Binding-site contacts:
Ligand atom C1 contacts residue ASN131 of chain 1.C at 1.5 Å.
Ligand atom C6 contacts residue ASN155 of chain 1.C at 3.6 Å.
Ligand atom C4 contacts residue ASN131 of chain 1.C at 4.1 Å.
Ligand atom O6 contacts residue ASN178 of chain 1.C at 4.5 Å.
Ligand atom O5 contacts residue ASN131 of chain 1.C at 2.2 Å (h-bond).
Ligand atom O7 contacts residue ASN131 of chain 1.C at 4.1 Å.
Ligand atom C8 contacts residue LEU107 of chain 1.C at 4.1 Å (hydrophobic).
Ligand atom O7 contacts residue LEU107 of chain 1.C at 3.5 Å.
Ligand atom C2 contacts residue ASN131 of chain 1.C at 2.4 Å.
Ligand atom N2 contacts residue LEU107 of chain 1.C at 4.3 Å.
Ligand atom C7 contacts residue ASN131 of chain 1.C at 3.9 Å.
Ligand atom C3 contacts residue ASN131 of chain 1.C at 3.8 Å.
Ligand atom C1 contacts residue ASN155 of chain 1.C at 3.3 Å.
Ligand atom C6 contacts residue ASN178 of chain 1.C at 3.8 Å.
Ligand atom O5 contacts residue ASN155 of chain 1.C at 3.3 Å.
Ligand atom C5 contacts residue ASN155 of chain 1.C at 3.6 Å.
Ligand atom C5 contacts residue ASN131 of chain 1.C at 3.6 Å.
Ligand atom N2 contacts residue ASN131 of chain 1.C at 3.1 Å (h-bond).
Ligand atom C7 contacts residue LEU107 of chain 1.C at 3.7 Å (hydrophobic).

Sequence of chain 1.C:
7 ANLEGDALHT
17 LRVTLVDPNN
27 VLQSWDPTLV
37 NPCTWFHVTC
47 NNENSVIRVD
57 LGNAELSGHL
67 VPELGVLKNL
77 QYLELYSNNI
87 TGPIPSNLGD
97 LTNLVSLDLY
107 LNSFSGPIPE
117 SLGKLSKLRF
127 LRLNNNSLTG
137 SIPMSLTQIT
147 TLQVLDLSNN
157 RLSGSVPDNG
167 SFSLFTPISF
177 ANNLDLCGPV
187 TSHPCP

The small molecule below binds the protein below.
Small molecule (SMILES): CC(=O)N[C@@H]1[C@@H](O)[C@H](O)[C@@H](CO)O[C@H]1O